The protein below binds the small molecule below.
Small molecule (SMILES): CC(=O)N[C@@H]1[C@@H](O)[C@H](O)[C@@H](CO)O[C@H]1O

Sequence of chain 1.D:
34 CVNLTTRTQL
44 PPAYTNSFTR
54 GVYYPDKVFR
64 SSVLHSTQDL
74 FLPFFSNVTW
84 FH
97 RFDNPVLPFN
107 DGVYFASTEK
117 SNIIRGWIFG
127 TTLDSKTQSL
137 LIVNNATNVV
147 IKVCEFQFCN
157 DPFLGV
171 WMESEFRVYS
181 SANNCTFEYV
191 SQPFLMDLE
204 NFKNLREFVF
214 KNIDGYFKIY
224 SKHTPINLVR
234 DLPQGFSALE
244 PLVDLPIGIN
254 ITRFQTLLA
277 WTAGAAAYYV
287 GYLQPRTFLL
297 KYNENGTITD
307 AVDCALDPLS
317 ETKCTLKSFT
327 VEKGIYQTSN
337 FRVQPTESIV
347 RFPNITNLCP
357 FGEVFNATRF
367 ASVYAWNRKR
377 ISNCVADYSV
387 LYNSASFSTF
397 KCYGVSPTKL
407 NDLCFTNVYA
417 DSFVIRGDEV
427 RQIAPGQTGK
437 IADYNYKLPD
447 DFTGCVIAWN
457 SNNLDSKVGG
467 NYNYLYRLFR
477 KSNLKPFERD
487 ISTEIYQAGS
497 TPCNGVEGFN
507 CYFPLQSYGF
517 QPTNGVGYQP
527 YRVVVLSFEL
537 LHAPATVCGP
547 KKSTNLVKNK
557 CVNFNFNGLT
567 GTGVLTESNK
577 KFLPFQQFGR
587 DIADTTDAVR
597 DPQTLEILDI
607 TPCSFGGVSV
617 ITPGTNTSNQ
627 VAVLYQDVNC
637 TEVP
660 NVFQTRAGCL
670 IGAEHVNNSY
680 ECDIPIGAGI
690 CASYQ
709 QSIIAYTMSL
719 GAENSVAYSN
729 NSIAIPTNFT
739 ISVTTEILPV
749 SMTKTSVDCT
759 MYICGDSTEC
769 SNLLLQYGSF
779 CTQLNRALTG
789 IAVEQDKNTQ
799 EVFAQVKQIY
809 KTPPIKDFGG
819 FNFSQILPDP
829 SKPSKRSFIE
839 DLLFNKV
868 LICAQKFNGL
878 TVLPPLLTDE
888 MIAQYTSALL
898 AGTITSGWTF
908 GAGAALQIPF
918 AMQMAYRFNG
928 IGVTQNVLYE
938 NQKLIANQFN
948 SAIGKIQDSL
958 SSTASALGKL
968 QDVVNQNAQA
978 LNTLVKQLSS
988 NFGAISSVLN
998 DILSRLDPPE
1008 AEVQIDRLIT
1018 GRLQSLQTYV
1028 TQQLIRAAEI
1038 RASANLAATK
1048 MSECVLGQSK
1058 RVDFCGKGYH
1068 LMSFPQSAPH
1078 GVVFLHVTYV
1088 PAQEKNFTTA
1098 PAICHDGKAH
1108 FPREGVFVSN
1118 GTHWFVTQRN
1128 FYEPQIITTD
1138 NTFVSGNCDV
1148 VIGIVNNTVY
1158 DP

Binding-site contacts:
Ligand atom O7 contacts residue ASN635 of chain 1.D at 3.1 Å (h-bond).
Ligand atom C8 contacts residue ASN635 of chain 1.D at 4.3 Å.
Ligand atom C1 contacts residue THR637 of chain 1.D at 4.5 Å.
Ligand atom C4 contacts residue ASN635 of chain 1.D at 4.3 Å.
Ligand atom O5 contacts residue ASN635 of chain 1.D at 2.5 Å (h-bond).
Ligand atom O6 contacts residue THR637 of chain 1.D at 4.4 Å.
Ligand atom O5 contacts residue THR637 of chain 1.D at 4.3 Å.
Ligand atom C7 contacts residue ASN635 of chain 1.D at 3.2 Å.
Ligand atom C3 contacts residue ASN635 of chain 1.D at 3.9 Å.
Ligand atom C2 contacts residue ASN635 of chain 1.D at 2.5 Å.
Ligand atom C1 contacts residue ASN635 of chain 1.D at 1.5 Å.
Ligand atom C8 contacts residue GLN663 of chain 1.D at 3.7 Å.
Ligand atom C5 contacts residue ASN635 of chain 1.D at 3.8 Å.
Ligand atom N2 contacts residue ASN635 of chain 1.D at 2.9 Å (h-bond).